Binding-site contacts:
Ligand atom O9 contacts residue HIS96 of chain 1.A at 3.4 Å.
Ligand atom F20 contacts residue HIS96 of chain 1.A at 3.2 Å.
Ligand atom C27 contacts residue SER67 of chain 1.A at 3.4 Å.
Ligand atom F13 contacts residue PHE133 of chain 1.A at 3.2 Å.
Ligand atom O16 contacts residue GLN94 of chain 1.A at 3.1 Å (h-bond).
Ligand atom C22 contacts residue TRP7 of chain 1.A at 3.7 Å (hydrophobic).
Ligand atom C22 contacts residue HIS66 of chain 1.A at 3.5 Å.
Ligand atom C6 contacts residue VAL202 of chain 1.A at 3.6 Å (hydrophobic).
Ligand atom N19 contacts residue VAL202 of chain 1.A at 3.7 Å.
Ligand atom C25 contacts residue SER64 of chain 1.A at 3.1 Å.
Ligand atom C27 contacts residue ASN69 of chain 1.A at 3.3 Å.
Ligand atom F20 contacts residue ZN1 of chain 1.C at 3.3 Å.
Ligand atom C24 contacts residue ASN69 of chain 1.A at 3.4 Å.
Ligand atom N10 contacts residue ZN1 of chain 1.C at 1.7 Å.
Ligand atom C26 contacts residue ASN69 of chain 1.A at 2.8 Å.
Ligand atom C18 contacts residue PHE133 of chain 1.A at 3.7 Å (hydrophobic).
Ligand atom O17 contacts residue GLN94 of chain 1.A at 3.5 Å (h-bond).
Ligand atom N10 contacts residue HIS98 of chain 1.A at 3.0 Å (h-bond).
Ligand atom F20 contacts residue VAL202 of chain 1.A at 3.4 Å.
Ligand atom O8 contacts residue THR201 of chain 1.A at 3.0 Å (h-bond).
Ligand atom O16 contacts residue PHE133 of chain 1.A at 3.6 Å.
Ligand atom O9 contacts residue HIS121 of chain 1.A at 3.6 Å (h-bond).
Ligand atom C5 contacts residue HIS96 of chain 1.A at 3.3 Å.
Ligand atom N10 contacts residue HIS121 of chain 1.A at 3.2 Å (h-bond).
Ligand atom O9 contacts residue ZN1 of chain 1.C at 3.0 Å.
Ligand atom C4 contacts residue HIS96 of chain 1.A at 3.4 Å.
Ligand atom C14 contacts residue VAL202 of chain 1.A at 3.3 Å (hydrophobic).
Ligand atom F12 contacts residue VAL123 of chain 1.A at 3.6 Å.
Ligand atom N10 contacts residue HIS96 of chain 1.A at 3.1 Å (h-bond).
Ligand atom C5 contacts residue VAL202 of chain 1.A at 3.5 Å (hydrophobic).
Ligand atom O8 contacts residue LEU200 of chain 1.A at 3.2 Å.
Ligand atom S7 contacts residue ZN1 of chain 1.C at 3.0 Å.
Ligand atom F13 contacts residue VAL123 of chain 1.A at 3.7 Å.
Ligand atom C23 contacts residue HIS66 of chain 1.A at 3.4 Å.
Ligand atom C25 contacts residue ASN69 of chain 1.A at 2.4 Å.
Ligand atom C22 contacts residue VAL202 of chain 1.A at 3.7 Å (hydrophobic).
Ligand atom N10 contacts residue THR201 of chain 1.A at 2.7 Å (h-bond).
Ligand atom C26 contacts residue SER64 of chain 1.A at 2.6 Å.
Ligand atom F12 contacts residue LEU200 of chain 1.A at 3.0 Å.
Ligand atom C3 contacts residue LEU200 of chain 1.A at 3.5 Å (hydrophobic).

Sequence of chain 1.A:
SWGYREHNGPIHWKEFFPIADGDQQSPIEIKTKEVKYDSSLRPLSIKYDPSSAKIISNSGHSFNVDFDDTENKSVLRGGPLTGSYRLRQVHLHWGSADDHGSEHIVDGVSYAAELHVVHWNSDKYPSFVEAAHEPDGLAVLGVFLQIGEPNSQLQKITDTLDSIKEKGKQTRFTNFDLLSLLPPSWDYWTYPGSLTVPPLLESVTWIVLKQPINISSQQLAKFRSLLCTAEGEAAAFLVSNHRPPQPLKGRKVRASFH

The protein below binds the small molecule below.
Small molecule (SMILES): NS(=O)(=O)c1c(F)c(F)c(S(=O)(=O)CCO)c(NC2CCCCCCC2)c1F